Binding-site contacts:
Ligand atom C41 contacts residue TRP40 of chain 1.B at 3.5 Å (hydrophobic).
Ligand atom N45 contacts residue PRO41 of chain 1.B at 3.7 Å.
Ligand atom C54 contacts residue ILE105 of chain 1.B at 4.0 Å (hydrophobic).
Ligand atom C55 contacts residue ILE105 of chain 1.B at 4.0 Å (hydrophobic).
Ligand atom N53 contacts residue PRO41 of chain 1.B at 4.0 Å.
Ligand atom O05 contacts residue TRP40 of chain 1.B at 3.9 Å.
Ligand atom C51 contacts residue ASN99 of chain 1.B at 3.7 Å.
Ligand atom O52 contacts residue ASN99 of chain 1.B at 2.9 Å (h-bond).
Ligand atom C43 contacts residue TRP40 of chain 1.B at 3.7 Å (hydrophobic).
Ligand atom C50 contacts residue TYR98 of chain 1.B at 3.6 Å (hydrophobic).
Ligand atom O52 contacts residue TYR56 of chain 1.B at 3.9 Å.
Ligand atom C46 contacts residue LEU51 of chain 1.B at 3.9 Å (hydrophobic).
Ligand atom C60 contacts residue ILE105 of chain 1.B at 4.0 Å (hydrophobic).
Ligand atom C48 contacts residue LEU51 of chain 1.B at 3.9 Å (hydrophobic).
Ligand atom N53 contacts residue ILE105 of chain 1.B at 4.0 Å.
Ligand atom C49 contacts residue ASN99 of chain 1.B at 4.1 Å.
Ligand atom C42 contacts residue TRP40 of chain 1.B at 3.6 Å (hydrophobic).
Ligand atom C44 contacts residue TRP40 of chain 1.B at 3.7 Å (hydrophobic).
Ligand atom N56 contacts residue LEU51 of chain 1.B at 3.7 Å.
Ligand atom N53 contacts residue VAL46 of chain 1.B at 3.7 Å.
Ligand atom C55 contacts residue PRO41 of chain 1.B at 3.3 Å (hydrophobic).
Ligand atom C59 contacts residue ILE105 of chain 1.B at 3.8 Å (hydrophobic).
Ligand atom C64 contacts residue TRP40 of chain 1.B at 3.6 Å (hydrophobic).
Ligand atom C60 contacts residue TRP40 of chain 1.B at 3.7 Å (hydrophobic).
Ligand atom C65 contacts residue LEU51 of chain 1.B at 3.8 Å (hydrophobic).
Ligand atom C50 contacts residue ASN99 of chain 1.B at 3.3 Å.
Ligand atom C58 contacts residue TRP40 of chain 1.B at 4.1 Å (hydrophobic).
Ligand atom C55 contacts residue VAL46 of chain 1.B at 4.0 Å (hydrophobic).
Ligand atom C65 contacts residue TRP40 of chain 1.B at 3.5 Å (hydrophobic).
Ligand atom C64 contacts residue LEU51 of chain 1.B at 3.9 Å (hydrophobic).
Ligand atom O61 contacts residue MET108 of chain 1.B at 3.7 Å.
Ligand atom C43 contacts residue GLN44 of chain 1.B at 3.9 Å.
Ligand atom C50 contacts residue LEU53 of chain 1.B at 3.5 Å (hydrophobic).
Ligand atom C54 contacts residue PRO41 of chain 1.B at 3.7 Å (hydrophobic).
Ligand atom C46 contacts residue PRO41 of chain 1.B at 4.1 Å (hydrophobic).
Ligand atom C51 contacts residue VAL46 of chain 1.B at 3.8 Å (hydrophobic).
Ligand atom C54 contacts residue PHE42 of chain 1.B at 3.4 Å (hydrophobic).
Ligand atom N02 contacts residue TRP40 of chain 1.B at 4.1 Å.
Ligand atom C60 contacts residue MET108 of chain 1.B at 3.5 Å (hydrophobic).
Ligand atom C59 contacts residue TRP40 of chain 1.B at 4.0 Å (hydrophobic).

Sequence of chain 1.B:
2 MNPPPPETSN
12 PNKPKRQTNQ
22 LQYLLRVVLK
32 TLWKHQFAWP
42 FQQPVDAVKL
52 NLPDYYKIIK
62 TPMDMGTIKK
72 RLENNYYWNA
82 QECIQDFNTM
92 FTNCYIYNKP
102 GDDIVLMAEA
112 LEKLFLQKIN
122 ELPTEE

This small molecule binds to this protein.
Small molecule (SMILES): C#CCOCCOCCNC(=O)CN(CCOCCOCCN(C)c1ccc2nc(-c3cc(C)c(=O)n(C)c3)n(CC3CCOCC3)c2c1)C(=O)c1ccc(C(=O)c2ccccc2)cc1